The protein below binds the small molecule below.
Small molecule (SMILES): CCCC(=[NH2+])NCCC[C@H](N)C(=O)O

Sequence of chain 1.A:
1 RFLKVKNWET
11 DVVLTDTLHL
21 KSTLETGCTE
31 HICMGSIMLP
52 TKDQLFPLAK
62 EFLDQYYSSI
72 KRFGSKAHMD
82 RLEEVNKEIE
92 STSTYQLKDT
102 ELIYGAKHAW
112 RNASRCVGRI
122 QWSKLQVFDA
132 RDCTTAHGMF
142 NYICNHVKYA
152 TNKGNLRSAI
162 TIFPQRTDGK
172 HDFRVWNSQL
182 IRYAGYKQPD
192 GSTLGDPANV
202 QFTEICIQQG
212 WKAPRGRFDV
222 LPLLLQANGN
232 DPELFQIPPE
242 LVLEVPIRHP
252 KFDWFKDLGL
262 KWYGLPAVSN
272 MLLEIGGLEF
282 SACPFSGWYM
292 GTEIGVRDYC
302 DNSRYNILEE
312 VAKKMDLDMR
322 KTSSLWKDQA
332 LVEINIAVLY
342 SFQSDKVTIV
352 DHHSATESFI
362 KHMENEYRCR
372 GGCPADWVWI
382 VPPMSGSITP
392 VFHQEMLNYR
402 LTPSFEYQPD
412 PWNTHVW

Binding-site contacts:
Ligand atom C2 contacts residue PHE286 of chain 1.A at 3.6 Å (hydrophobic).
Ligand atom C2 contacts residue VAL269 of chain 1.A at 3.9 Å (hydrophobic).
Ligand atom C contacts residue ASP299 of chain 1.A at 3.5 Å.
Ligand atom N contacts residue HEM1 of chain 1.E at 2.8 Å (h-bond).
Ligand atom CB contacts residue GLU294 of chain 1.A at 3.2 Å.
Ligand atom OXT contacts residue ASP299 of chain 1.A at 2.6 Å (salt-bridge).
Ligand atom C contacts residue TYR290 of chain 1.A at 3.5 Å (hydrophobic).
Ligand atom CG contacts residue VAL269 of chain 1.A at 3.9 Å (hydrophobic).
Ligand atom CZ contacts residue TRP289 of chain 1.A at 4.1 Å (hydrophobic).
Ligand atom NH2 contacts residue GLU294 of chain 1.A at 2.8 Å (salt-bridge).
Ligand atom C contacts residue GLN180 of chain 1.A at 3.7 Å.
Ligand atom O contacts residue TYR264 of chain 1.A at 3.5 Å (h-bond).
Ligand atom NH2 contacts residue TRP289 of chain 1.A at 3.2 Å (h-bond).
Ligand atom O contacts residue TYR290 of chain 1.A at 2.6 Å (h-bond).
Ligand atom CH1 contacts residue HEM1 of chain 1.E at 4.0 Å.
Ligand atom N contacts residue GLU294 of chain 1.A at 3.0 Å (salt-bridge).
Ligand atom CH1 contacts residue PRO267 of chain 1.A at 3.7 Å (hydrophobic).
Ligand atom OXT contacts residue GLU294 of chain 1.A at 3.5 Å.
Ligand atom C1 contacts residue HEM1 of chain 1.E at 3.6 Å.
Ligand atom CA contacts residue GLN180 of chain 1.A at 3.6 Å.
Ligand atom CH1 contacts residue GLY288 of chain 1.A at 4.0 Å.
Ligand atom NE contacts residue PRO267 of chain 1.A at 4.0 Å.
Ligand atom CA contacts residue HEM1 of chain 1.E at 3.9 Å.
Ligand atom C2 contacts residue GLY288 of chain 1.A at 3.9 Å.
Ligand atom CZ contacts residue PRO267 of chain 1.A at 3.8 Å (hydrophobic).
Ligand atom CA contacts residue GLU294 of chain 1.A at 3.6 Å.
Ligand atom CG contacts residue HEM1 of chain 1.E at 3.8 Å.
Ligand atom O contacts residue ASP299 of chain 1.A at 3.6 Å.
Ligand atom O contacts residue GLN180 of chain 1.A at 3.1 Å (h-bond).
Ligand atom NE contacts residue GLU294 of chain 1.A at 2.9 Å (salt-bridge).
Ligand atom CG contacts residue GLU294 of chain 1.A at 3.6 Å.
Ligand atom CD contacts residue GLU294 of chain 1.A at 3.8 Å.
Ligand atom CZ contacts residue GLU294 of chain 1.A at 3.6 Å.
Ligand atom NH2 contacts residue HEM1 of chain 1.E at 3.6 Å.
Ligand atom CB contacts residue GLN180 of chain 1.A at 3.8 Å.
Ligand atom OXT contacts residue TYR290 of chain 1.A at 3.4 Å.
Ligand atom C2 contacts residue PRO267 of chain 1.A at 3.6 Å (hydrophobic).
Ligand atom C2 contacts residue SER287 of chain 1.A at 3.8 Å.
Ligand atom CD contacts residue VAL269 of chain 1.A at 3.5 Å (hydrophobic).
Ligand atom CH1 contacts residue TRP289 of chain 1.A at 4.1 Å (hydrophobic).